Sequence of chain 1.A:
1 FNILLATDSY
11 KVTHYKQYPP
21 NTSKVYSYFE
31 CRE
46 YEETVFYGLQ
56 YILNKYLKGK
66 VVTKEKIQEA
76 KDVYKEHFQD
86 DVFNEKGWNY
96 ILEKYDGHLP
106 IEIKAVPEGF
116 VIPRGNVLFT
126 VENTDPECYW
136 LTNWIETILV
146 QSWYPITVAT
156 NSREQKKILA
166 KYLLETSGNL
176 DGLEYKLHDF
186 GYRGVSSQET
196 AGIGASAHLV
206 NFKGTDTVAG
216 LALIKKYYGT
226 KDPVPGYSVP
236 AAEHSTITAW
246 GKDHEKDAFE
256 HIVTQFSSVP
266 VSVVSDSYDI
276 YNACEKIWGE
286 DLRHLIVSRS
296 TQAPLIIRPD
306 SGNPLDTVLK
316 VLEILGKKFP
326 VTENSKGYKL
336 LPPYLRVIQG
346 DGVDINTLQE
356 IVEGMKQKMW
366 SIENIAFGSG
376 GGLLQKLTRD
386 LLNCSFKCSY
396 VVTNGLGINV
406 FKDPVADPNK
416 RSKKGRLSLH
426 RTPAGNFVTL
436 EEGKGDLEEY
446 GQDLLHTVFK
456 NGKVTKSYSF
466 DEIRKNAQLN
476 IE

This small molecule binds to this protein.
Small molecule (SMILES): CC(C)C(=O)N1CCC(c2ccc(NC(=O)n3cc4ccncc4c3)cc2)CC1

Sequence of chain 1.B:
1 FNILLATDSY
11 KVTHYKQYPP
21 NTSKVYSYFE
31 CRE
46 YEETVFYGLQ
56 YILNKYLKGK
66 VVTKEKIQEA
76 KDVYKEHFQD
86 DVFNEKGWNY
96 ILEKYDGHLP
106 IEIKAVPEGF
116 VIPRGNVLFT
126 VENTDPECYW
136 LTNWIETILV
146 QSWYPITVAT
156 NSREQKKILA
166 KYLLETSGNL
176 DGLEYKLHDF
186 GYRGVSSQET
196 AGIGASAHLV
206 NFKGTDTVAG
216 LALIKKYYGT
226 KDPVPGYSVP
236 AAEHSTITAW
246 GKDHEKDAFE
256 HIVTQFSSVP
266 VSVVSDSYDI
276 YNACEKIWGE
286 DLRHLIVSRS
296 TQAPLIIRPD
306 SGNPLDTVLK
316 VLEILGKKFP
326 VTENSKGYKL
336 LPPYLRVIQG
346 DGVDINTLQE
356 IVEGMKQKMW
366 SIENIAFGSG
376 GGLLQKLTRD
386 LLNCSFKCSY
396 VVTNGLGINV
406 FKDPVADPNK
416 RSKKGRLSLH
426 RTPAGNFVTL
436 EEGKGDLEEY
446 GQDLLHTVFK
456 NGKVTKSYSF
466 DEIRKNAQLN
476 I

Binding-site contacts:
Ligand atom C13 contacts residue SER267 of chain 1.A at 3.5 Å.
Ligand atom C17 contacts residue ARG188 of chain 1.A at 3.6 Å.
Ligand atom C17 contacts residue TYR10 of chain 1.B at 3.7 Å (hydrophobic).
Ligand atom N3 contacts residue TYR10 of chain 1.B at 3.4 Å (h-bond).
Ligand atom N2 contacts residue PHE185 of chain 1.A at 3.6 Å.
Ligand atom C21 contacts residue SER267 of chain 1.A at 3.6 Å.
Ligand atom C16 contacts residue TYR10 of chain 1.B at 3.6 Å (hydrophobic).
Ligand atom C11 contacts residue HIS183 of chain 1.A at 3.5 Å.
Ligand atom O1 contacts residue PHE185 of chain 1.A at 3.4 Å.
Ligand atom C13 contacts residue PHE185 of chain 1.A at 3.4 Å (hydrophobic).
Ligand atom C10 contacts residue HIS183 of chain 1.A at 3.5 Å.
Ligand atom C18 contacts residue TYR10 of chain 1.B at 3.5 Å (hydrophobic).
Ligand atom C16 contacts residue PHE185 of chain 1.A at 3.7 Å (hydrophobic).
Ligand atom N2 contacts residue ALA236 of chain 1.A at 3.6 Å.
Ligand atom N3 contacts residue ARG188 of chain 1.A at 3.5 Å (salt-bridge).
Ligand atom C10 contacts residue VAL234 of chain 1.A at 3.7 Å (hydrophobic).
Ligand atom O1 contacts residue ARG303 of chain 1.A at 3.6 Å.
Ligand atom C19 contacts residue TYR10 of chain 1.B at 3.5 Å (hydrophobic).
Ligand atom C18 contacts residue SO41 of chain 1.C at 3.8 Å.
Ligand atom C15 contacts residue ASP211 of chain 1.A at 3.6 Å.
Ligand atom N1 contacts residue PHE185 of chain 1.A at 3.8 Å.
Ligand atom C4 contacts residue TYR180 of chain 1.A at 3.1 Å (hydrophobic).
Ligand atom C14 contacts residue PHE185 of chain 1.A at 3.5 Å (hydrophobic).
Ligand atom C5 contacts residue TYR180 of chain 1.A at 3.6 Å (hydrophobic).
Ligand atom C20 contacts residue ARG303 of chain 1.A at 3.3 Å.
Ligand atom O1 contacts residue SER267 of chain 1.A at 2.7 Å (h-bond).
Ligand atom C16 contacts residue ASP211 of chain 1.A at 3.5 Å.
Ligand atom C5 contacts residue ALA371 of chain 1.A at 3.7 Å (hydrophobic).
Ligand atom C20 contacts residue TYR10 of chain 1.B at 3.7 Å (hydrophobic).
Ligand atom C15 contacts residue PHE185 of chain 1.A at 3.7 Å (hydrophobic).
Ligand atom C21 contacts residue ILE343 of chain 1.A at 3.6 Å (hydrophobic).
Ligand atom C7 contacts residue ILE301 of chain 1.A at 3.6 Å (hydrophobic).
Ligand atom C18 contacts residue PHE185 of chain 1.A at 3.7 Å (hydrophobic).
Ligand atom C20 contacts residue PHE185 of chain 1.A at 3.6 Å (hydrophobic).
Ligand atom C19 contacts residue PHE185 of chain 1.A at 3.6 Å (hydrophobic).
Ligand atom C14 contacts residue ASP211 of chain 1.A at 3.2 Å.
Ligand atom C22 contacts residue ILE343 of chain 1.A at 3.7 Å (hydrophobic).
Ligand atom C2 contacts residue ARG341 of chain 1.A at 3.5 Å.
Ligand atom C13 contacts residue ALA236 of chain 1.A at 3.6 Å (hydrophobic).
Ligand atom C2 contacts residue ILE301 of chain 1.A at 3.7 Å (hydrophobic).